Sequence of chain 1.Z:
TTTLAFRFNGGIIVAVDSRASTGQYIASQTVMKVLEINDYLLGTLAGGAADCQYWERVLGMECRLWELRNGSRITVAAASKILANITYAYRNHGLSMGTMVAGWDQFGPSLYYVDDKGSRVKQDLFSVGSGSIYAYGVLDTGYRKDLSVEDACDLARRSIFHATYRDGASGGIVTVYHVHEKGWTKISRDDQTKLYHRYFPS

Binding-site contacts:
Ligand atom C25 contacts residue ILE29 of chain 1.Y at 3.7 Å (hydrophobic).
Ligand atom N28 contacts residue SER120 of chain 1.Z at 3.9 Å.
Ligand atom C7 contacts residue SER229 of chain 1.Z at 4.0 Å.
Ligand atom C26 contacts residue SER231 of chain 1.Z at 3.0 Å.
Ligand atom N22 contacts residue TYR235 of chain 1.Z at 3.5 Å (h-bond).
Ligand atom O24 contacts residue VAL227 of chain 1.Z at 3.5 Å.
Ligand atom C14 contacts residue MET196 of chain 1.Z at 4.0 Å (hydrophobic).
Ligand atom N8 contacts residue THR100 of chain 1.Z at 3.3 Å.
Ligand atom O20 contacts residue PHE24 of chain 1.Y at 3.2 Å.
Ligand atom C19 contacts residue VAL227 of chain 1.Z at 3.9 Å (hydrophobic).
Ligand atom F16 contacts residue SER195 of chain 1.Z at 3.2 Å.
Ligand atom N6 contacts residue SER229 of chain 1.Z at 4.0 Å.
Ligand atom C21 contacts residue PHE24 of chain 1.Y at 3.9 Å (hydrophobic).
Ligand atom C25 contacts residue TYR212 of chain 1.Z at 4.0 Å (hydrophobic).
Ligand atom C9 contacts residue THR100 of chain 1.Z at 3.9 Å.
Ligand atom O20 contacts residue GLY228 of chain 1.Z at 3.7 Å.
Ligand atom C9 contacts residue SER229 of chain 1.Z at 3.1 Å.
Ligand atom C18 contacts residue GLY228 of chain 1.Z at 4.0 Å.
Ligand atom O24 contacts residue TYR212 of chain 1.Z at 3.5 Å (h-bond).
Ligand atom C12 contacts residue TYR212 of chain 1.Z at 3.9 Å (hydrophobic).
Ligand atom N17 contacts residue TYR212 of chain 1.Z at 3.3 Å (h-bond).
Ligand atom N17 contacts residue PHE24 of chain 1.Y at 3.9 Å.
Ligand atom N6 contacts residue GLY228 of chain 1.Z at 3.7 Å.
Ligand atom C13 contacts residue ASP214 of chain 1.Z at 4.0 Å.
Ligand atom N22 contacts residue SER226 of chain 1.Z at 3.7 Å.
Ligand atom C30 contacts residue SER120 of chain 1.Z at 3.8 Å.
Ligand atom C21 contacts residue SER226 of chain 1.Z at 3.8 Å.
Ligand atom C29 contacts residue GLY122 of chain 1.Z at 4.0 Å.
Ligand atom C29 contacts residue SER120 of chain 1.Z at 3.0 Å.
Ligand atom N8 contacts residue SER229 of chain 1.Z at 3.2 Å (h-bond).
Ligand atom C14 contacts residue GLY197 of chain 1.Z at 3.7 Å.
Ligand atom C30 contacts residue GLY122 of chain 1.Z at 3.7 Å.
Ligand atom N17 contacts residue VAL227 of chain 1.Z at 3.9 Å.
Ligand atom C26 contacts residue PHE24 of chain 1.Y at 3.8 Å (hydrophobic).
Ligand atom C13 contacts residue TYR212 of chain 1.Z at 3.6 Å (hydrophobic).
Ligand atom F16 contacts residue GLY146 of chain 1.Z at 3.5 Å.
Ligand atom C25 contacts residue PHE225 of chain 1.Z at 3.8 Å (hydrophobic).
Ligand atom C23 contacts residue VAL227 of chain 1.Z at 3.9 Å (hydrophobic).
Ligand atom C13 contacts residue GLY197 of chain 1.Z at 3.9 Å.
Ligand atom C18 contacts residue PHE24 of chain 1.Y at 3.6 Å (hydrophobic).

Sequence of chain 1.Y:
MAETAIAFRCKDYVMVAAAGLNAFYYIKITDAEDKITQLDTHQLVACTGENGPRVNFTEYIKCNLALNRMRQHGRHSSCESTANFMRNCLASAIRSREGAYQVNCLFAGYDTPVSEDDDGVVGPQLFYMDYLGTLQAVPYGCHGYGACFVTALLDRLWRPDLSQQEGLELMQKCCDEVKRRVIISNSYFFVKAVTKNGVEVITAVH

A protein and the small-molecule ligand that binds it are described below.
Small molecule (SMILES): Cc1nc(C)c(C(=O)Nc2ccc(F)c(-c3nc4ncc(-c5ncccc5C)cn4n3)c2)o1